The protein below binds the small molecule below.
Small molecule (SMILES): CC(=O)N[C@@H]1[C@@H](O)[C@H](O)[C@@H](CO)O[C@H]1O

Sequence of chain 1.B:
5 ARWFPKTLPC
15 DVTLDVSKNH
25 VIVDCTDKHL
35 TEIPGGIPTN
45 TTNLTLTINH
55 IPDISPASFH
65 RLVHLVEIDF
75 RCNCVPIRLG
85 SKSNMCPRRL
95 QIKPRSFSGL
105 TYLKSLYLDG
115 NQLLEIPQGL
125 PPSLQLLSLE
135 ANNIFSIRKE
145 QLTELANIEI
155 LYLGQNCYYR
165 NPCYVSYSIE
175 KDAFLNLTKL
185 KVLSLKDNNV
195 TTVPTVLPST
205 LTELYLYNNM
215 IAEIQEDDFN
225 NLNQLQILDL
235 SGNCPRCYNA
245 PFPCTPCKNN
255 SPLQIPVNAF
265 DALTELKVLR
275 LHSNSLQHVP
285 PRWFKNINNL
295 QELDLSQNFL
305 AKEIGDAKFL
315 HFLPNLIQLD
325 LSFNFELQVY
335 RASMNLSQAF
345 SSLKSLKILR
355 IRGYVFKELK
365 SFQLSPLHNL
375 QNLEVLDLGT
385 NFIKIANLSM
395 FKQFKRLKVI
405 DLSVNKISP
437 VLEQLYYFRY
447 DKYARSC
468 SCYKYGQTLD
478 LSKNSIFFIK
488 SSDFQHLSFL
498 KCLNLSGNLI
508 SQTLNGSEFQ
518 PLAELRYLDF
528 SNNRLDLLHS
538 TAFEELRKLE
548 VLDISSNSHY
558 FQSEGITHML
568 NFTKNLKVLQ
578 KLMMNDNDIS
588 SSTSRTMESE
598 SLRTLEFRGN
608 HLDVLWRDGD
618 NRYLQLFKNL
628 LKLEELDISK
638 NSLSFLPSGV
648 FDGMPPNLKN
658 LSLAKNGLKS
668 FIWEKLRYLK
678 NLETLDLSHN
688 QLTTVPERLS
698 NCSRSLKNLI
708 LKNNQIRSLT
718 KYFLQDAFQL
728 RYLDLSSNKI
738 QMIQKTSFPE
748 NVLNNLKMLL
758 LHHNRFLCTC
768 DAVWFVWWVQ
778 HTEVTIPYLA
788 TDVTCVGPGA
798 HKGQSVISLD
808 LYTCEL

Binding-site contacts:
Ligand atom O5 contacts residue SER591 of chain 1.B at 4.2 Å.
Ligand atom C1 contacts residue SER537 of chain 1.B at 4.2 Å.
Ligand atom C8 contacts residue LYS571 of chain 1.B at 4.0 Å.
Ligand atom O5 contacts residue ASN568 of chain 1.B at 2.4 Å (h-bond).
Ligand atom C1 contacts residue ASN568 of chain 1.B at 1.4 Å.
Ligand atom C7 contacts residue ASN568 of chain 1.B at 3.4 Å.
Ligand atom C6 contacts residue MET566 of chain 1.B at 4.3 Å (hydrophobic).
Ligand atom O7 contacts residue ASN568 of chain 1.B at 3.1 Å (h-bond).
Ligand atom C8 contacts residue SER537 of chain 1.B at 3.8 Å.
Ligand atom C2 contacts residue ASN568 of chain 1.B at 2.5 Å.
Ligand atom C5 contacts residue MET566 of chain 1.B at 3.5 Å (hydrophobic).
Ligand atom C2 contacts residue SER537 of chain 1.B at 3.9 Å.
Ligand atom O6 contacts residue THR590 of chain 1.B at 4.0 Å.
Ligand atom C4 contacts residue ASN568 of chain 1.B at 4.3 Å.
Ligand atom O5 contacts residue MET566 of chain 1.B at 3.2 Å.
Ligand atom C8 contacts residue ASN572 of chain 1.B at 4.0 Å.
Ligand atom O6 contacts residue MET566 of chain 1.B at 3.8 Å.
Ligand atom C5 contacts residue ASN568 of chain 1.B at 3.7 Å.
Ligand atom C3 contacts residue SER537 of chain 1.B at 4.0 Å.
Ligand atom C3 contacts residue ASN568 of chain 1.B at 3.8 Å.
Ligand atom O7 contacts residue LYS571 of chain 1.B at 3.8 Å.
Ligand atom C1 contacts residue MET566 of chain 1.B at 3.4 Å (hydrophobic).
Ligand atom N2 contacts residue ASN568 of chain 1.B at 3.1 Å (h-bond).
Ligand atom N2 contacts residue SER537 of chain 1.B at 3.0 Å (h-bond).
Ligand atom C7 contacts residue SER537 of chain 1.B at 3.8 Å.
Ligand atom O6 contacts residue SER591 of chain 1.B at 4.4 Å.
Ligand atom C8 contacts residue ASN568 of chain 1.B at 4.2 Å.